This small molecule binds to this protein.
Small molecule (SMILES): OC[C@H]1O[C@@H](O)[C@H](O)[C@@H](O)[C@H]1O

Binding-site contacts:
Ligand atom O3 contacts residue ASN107 of chain 1.D at 2.9 Å (h-bond).
Ligand atom C4 contacts residue CA1 of chain 1.T at 3.5 Å.
Ligand atom O3 contacts residue TYR36 of chain 1.D at 3.4 Å (h-bond).
Ligand atom C2 contacts residue CA1 of chain 1.T at 4.0 Å.
Ligand atom C6 contacts residue VAL101 of chain 1.D at 3.9 Å (hydrophobic).
Ligand atom O2 contacts residue CN81 of chain 1.V at 3.1 Å (h-bond).
Ligand atom O3 contacts residue CA1 of chain 1.T at 2.4 Å.
Ligand atom C2 contacts residue CN81 of chain 1.V at 2.8 Å.
Ligand atom O5 contacts residue HIS50 of chain 1.D at 3.6 Å.
Ligand atom O4 contacts residue ASP100 of chain 1.D at 2.6 Å (salt-bridge).
Ligand atom C3 contacts residue ASN107 of chain 1.D at 4.0 Å.
Ligand atom O5 contacts residue GLN53 of chain 1.D at 4.1 Å.
Ligand atom O5 contacts residue CN81 of chain 1.V at 2.7 Å (h-bond).
Ligand atom C6 contacts residue ASP100 of chain 1.D at 3.6 Å.
Ligand atom C4 contacts residue TYR36 of chain 1.D at 4.1 Å (hydrophobic).
Ligand atom O4 contacts residue CA1 of chain 1.T at 2.5 Å.
Ligand atom C3 contacts residue TYR36 of chain 1.D at 3.8 Å (hydrophobic).
Ligand atom C6 contacts residue GLN53 of chain 1.D at 3.4 Å.
Ligand atom O6 contacts residue GLN53 of chain 1.D at 2.7 Å (h-bond).
Ligand atom C5 contacts residue ASP100 of chain 1.D at 4.2 Å.
Ligand atom C2 contacts residue TYR36 of chain 1.D at 3.5 Å (hydrophobic).
Ligand atom C5 contacts residue CN81 of chain 1.V at 4.0 Å.
Ligand atom C6 contacts residue HIS50 of chain 1.D at 3.6 Å.
Ligand atom O4 contacts residue THR104 of chain 1.D at 3.3 Å (h-bond).
Ligand atom C3 contacts residue THR104 of chain 1.D at 3.9 Å.
Ligand atom C1 contacts residue TYR36 of chain 1.D at 4.2 Å (hydrophobic).
Ligand atom O5 contacts residue TYR36 of chain 1.D at 3.6 Å.
Ligand atom C4 contacts residue ASP100 of chain 1.D at 3.6 Å.
Ligand atom O6 contacts residue HIS50 of chain 1.D at 2.7 Å (h-bond).
Ligand atom C4 contacts residue THR104 of chain 1.D at 3.4 Å.
Ligand atom C3 contacts residue CA1 of chain 1.T at 3.3 Å.
Ligand atom C5 contacts residue GLN53 of chain 1.D at 3.6 Å.
Ligand atom C3 contacts residue CN81 of chain 1.V at 4.2 Å.
Ligand atom O6 contacts residue CN81 of chain 1.V at 4.2 Å.
Ligand atom C6 contacts residue CYS62 of chain 1.D at 4.2 Å (hydrophobic).
Ligand atom O3 contacts residue THR104 of chain 1.D at 3.2 Å (h-bond).
Ligand atom O4 contacts residue TYR36 of chain 1.D at 3.1 Å (h-bond).
Ligand atom O2 contacts residue ASN107 of chain 1.D at 3.1 Å (h-bond).
Ligand atom C2 contacts residue ASN107 of chain 1.D at 3.7 Å.
Ligand atom C1 contacts residue CN81 of chain 1.V at 1.8 Å.

Sequence of chain 1.D:
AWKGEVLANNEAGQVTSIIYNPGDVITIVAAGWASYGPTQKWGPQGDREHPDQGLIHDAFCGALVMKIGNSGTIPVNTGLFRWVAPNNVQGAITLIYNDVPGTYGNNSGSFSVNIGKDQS